A small-molecule ligand and the protein it binds are described below.
Small molecule (SMILES): Nc1nc2sc(CCCc3ccc(C(=O)N[C@@H](CCC(=O)O)C(=O)O)s3)cc2c(=O)[nH]1

Sequence of chain 1.A:
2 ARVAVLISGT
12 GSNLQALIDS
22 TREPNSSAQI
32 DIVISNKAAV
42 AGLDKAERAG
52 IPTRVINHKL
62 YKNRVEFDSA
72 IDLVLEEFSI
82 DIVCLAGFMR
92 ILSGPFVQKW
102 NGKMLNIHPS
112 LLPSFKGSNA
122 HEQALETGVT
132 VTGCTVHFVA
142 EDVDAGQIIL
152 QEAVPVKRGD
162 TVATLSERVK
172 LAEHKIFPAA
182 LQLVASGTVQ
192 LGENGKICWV

Binding-site contacts:
Ligand atom O10 contacts residue HIS138 of chain 1.A at 3.7 Å.
Ligand atom N3 contacts residue VAL140 of chain 1.A at 3.5 Å.
Ligand atom S12 contacts residue MET90 of chain 1.A at 3.7 Å.
Ligand atom C2 contacts residue ALA141 of chain 1.A at 3.5 Å (hydrophobic).
Ligand atom N11 contacts residue VAL98 of chain 1.A at 3.5 Å.
Ligand atom O10 contacts residue VAL144 of chain 1.A at 3.2 Å.
Ligand atom O28 contacts residue ARG65 of chain 1.A at 2.8 Å (salt-bridge).
Ligand atom O27 contacts residue MET90 of chain 1.A at 3.5 Å (h-bond).
Ligand atom C17 contacts residue ILE92 of chain 1.A at 3.8 Å (hydrophobic).
Ligand atom N3 contacts residue ALA141 of chain 1.A at 2.9 Å (h-bond).
Ligand atom C30 contacts residue NA1 of chain 1.D at 3.0 Å.
Ligand atom O24 contacts residue ARG91 of chain 1.A at 3.4 Å (salt-bridge).
Ligand atom C2 contacts residue VAL140 of chain 1.A at 3.7 Å (hydrophobic).
Ligand atom C22 contacts residue MET90 of chain 1.A at 3.2 Å (hydrophobic).
Ligand atom C29 contacts residue ASN107 of chain 1.A at 3.2 Å.
Ligand atom C4 contacts residue VAL144 of chain 1.A at 3.5 Å (hydrophobic).
Ligand atom C31 contacts residue PHE89 of chain 1.A at 3.4 Å (hydrophobic).
Ligand atom C16 contacts residue GAR1 of chain 1.B at 3.5 Å.
Ligand atom O27 contacts residue ARG65 of chain 1.A at 3.4 Å (salt-bridge).
Ligand atom N11 contacts residue LEU93 of chain 1.A at 3.5 Å (h-bond).
Ligand atom C29 contacts residue PHE89 of chain 1.A at 3.4 Å (hydrophobic).
Ligand atom N3 contacts residue VAL144 of chain 1.A at 3.5 Å.
Ligand atom C4 contacts residue VAL140 of chain 1.A at 3.5 Å (hydrophobic).
Ligand atom O25 contacts residue MET90 of chain 1.A at 3.4 Å (h-bond).
Ligand atom N11 contacts residue GLU142 of chain 1.A at 3.1 Å (salt-bridge).
Ligand atom N11 contacts residue ALA141 of chain 1.A at 3.4 Å (h-bond).
Ligand atom C26 contacts residue ARG65 of chain 1.A at 3.5 Å.
Ligand atom S5 contacts residue ARG91 of chain 1.A at 3.2 Å (salt-bridge).
Ligand atom C15 contacts residue GAR1 of chain 1.B at 3.4 Å.
Ligand atom C30 contacts residue ASN107 of chain 1.A at 3.6 Å.
Ligand atom O10 contacts residue ASP145 of chain 1.A at 2.9 Å (salt-bridge).
Ligand atom C23 contacts residue MET90 of chain 1.A at 3.0 Å (hydrophobic).
Ligand atom O27 contacts residue ARG91 of chain 1.A at 3.6 Å.
Ligand atom N1 contacts residue LEU93 of chain 1.A at 3.3 Å (h-bond).
Ligand atom O27 contacts residue ILE92 of chain 1.A at 3.4 Å (h-bond).
Ligand atom C31 contacts residue GAR1 of chain 1.B at 3.3 Å.
Ligand atom N1 contacts residue ILE92 of chain 1.A at 3.8 Å.
Ligand atom C22 contacts residue ARG91 of chain 1.A at 3.7 Å.
Ligand atom C30 contacts residue GAR1 of chain 1.B at 3.7 Å.
Ligand atom O24 contacts residue MET90 of chain 1.A at 3.3 Å (h-bond).